Sequence of chain 1.H:
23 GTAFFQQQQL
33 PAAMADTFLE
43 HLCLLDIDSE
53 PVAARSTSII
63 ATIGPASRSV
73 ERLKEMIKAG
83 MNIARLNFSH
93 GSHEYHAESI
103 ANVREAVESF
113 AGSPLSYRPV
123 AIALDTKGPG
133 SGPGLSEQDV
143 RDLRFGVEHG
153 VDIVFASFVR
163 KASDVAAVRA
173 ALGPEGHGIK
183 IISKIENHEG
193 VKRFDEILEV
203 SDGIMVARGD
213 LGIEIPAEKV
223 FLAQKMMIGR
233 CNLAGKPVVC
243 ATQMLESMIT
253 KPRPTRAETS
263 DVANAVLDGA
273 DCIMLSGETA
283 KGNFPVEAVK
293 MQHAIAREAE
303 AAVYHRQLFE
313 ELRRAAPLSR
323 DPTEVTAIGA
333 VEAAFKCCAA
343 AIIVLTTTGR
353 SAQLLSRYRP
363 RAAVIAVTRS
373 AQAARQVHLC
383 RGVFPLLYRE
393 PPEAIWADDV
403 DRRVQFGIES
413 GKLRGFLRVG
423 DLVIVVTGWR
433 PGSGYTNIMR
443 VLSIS

A small-molecule ligand and the protein it binds are described below.
Small molecule (SMILES): O=P(O)(O)OC[C@H]1O[C@](O)(COP(=O)(O)O)[C@@H](O)[C@@H]1O

Binding-site contacts:
Ligand atom O3 contacts residue TRP398 of chain 1.H at 3.7 Å.
Ligand atom O3P contacts residue GLY434 of chain 1.H at 2.8 Å (h-bond).
Ligand atom O1 contacts residue GLY434 of chain 1.H at 3.7 Å.
Ligand atom O5P contacts residue GLY436 of chain 1.H at 2.9 Å (h-bond).
Ligand atom O4 contacts residue TYR437 of chain 1.H at 2.8 Å (h-bond).
Ligand atom C6 contacts residue LEU347 of chain 1.H at 3.7 Å (hydrophobic).
Ligand atom O6P contacts residue SER435 of chain 1.H at 2.8 Å (h-bond).
Ligand atom O2P contacts residue ARG405 of chain 1.H at 2.7 Å (salt-bridge).
Ligand atom O4P contacts residue ARG352 of chain 1.H at 3.8 Å.
Ligand atom O1P contacts residue ARG405 of chain 1.H at 2.8 Å (salt-bridge).
Ligand atom P2 contacts residue THR348 of chain 1.H at 3.6 Å.
Ligand atom O5P contacts residue SER435 of chain 1.H at 3.1 Å (h-bond).
Ligand atom O6P contacts residue THR349 of chain 1.H at 3.3 Å (h-bond).
Ligand atom O3 contacts residue ARG432 of chain 1.H at 2.7 Å (salt-bridge).
Ligand atom O4 contacts residue GLY436 of chain 1.H at 3.7 Å.
Ligand atom C6 contacts residue THR438 of chain 1.H at 3.4 Å.
Ligand atom O6 contacts residue THR348 of chain 1.H at 3.6 Å.
Ligand atom O4P contacts residue THR348 of chain 1.H at 2.5 Å (h-bond).
Ligand atom P2 contacts residue THR349 of chain 1.H at 3.7 Å.
Ligand atom O1P contacts residue TRP398 of chain 1.H at 2.8 Å (h-bond).
Ligand atom C4 contacts residue GLY434 of chain 1.H at 3.3 Å.
Ligand atom P2 contacts residue SER435 of chain 1.H at 3.5 Å.
Ligand atom O5 contacts residue LEU347 of chain 1.H at 3.8 Å.
Ligand atom O3 contacts residue GLY430 of chain 1.H at 3.1 Å.
Ligand atom O4 contacts residue GLY434 of chain 1.H at 2.6 Å (h-bond).
Ligand atom O4 contacts residue THR438 of chain 1.H at 3.5 Å (h-bond).
Ligand atom O2 contacts residue LEU347 of chain 1.H at 3.5 Å.
Ligand atom C5 contacts residue GLY434 of chain 1.H at 3.5 Å.
Ligand atom C6 contacts residue SER353 of chain 1.H at 3.7 Å.
Ligand atom O6P contacts residue THR348 of chain 1.H at 3.6 Å.
Ligand atom O4P contacts residue SER353 of chain 1.H at 2.6 Å (h-bond).
Ligand atom O5P contacts residue SER353 of chain 1.H at 3.5 Å (h-bond).
Ligand atom C3 contacts residue GLY434 of chain 1.H at 3.5 Å.
Ligand atom C3 contacts residue ARG432 of chain 1.H at 3.2 Å.
Ligand atom O3P contacts residue PRO433 of chain 1.H at 3.6 Å.
Ligand atom O6 contacts residue THR349 of chain 1.H at 3.0 Å (h-bond).
Ligand atom P1 contacts residue ARG405 of chain 1.H at 3.6 Å.
Ligand atom O2 contacts residue GLY430 of chain 1.H at 3.5 Å (h-bond).
Ligand atom O6P contacts residue THR350 of chain 1.H at 2.7 Å (h-bond).
Ligand atom P2 contacts residue SER353 of chain 1.H at 3.5 Å.